A protein and the small-molecule ligand that binds it are described below.
Small molecule (SMILES): CC(=O)N[C@H]1[C@H](O[C@H]2[C@H](O)[C@@H](NC(C)=O)CO[C@@H]2CO[C@@H]2O[C@@H](C)[C@@H](O)[C@@H](O)[C@@H]2O)O[C@H](CO)[C@@H](O[C@@H]2O[C@H](CO)[C@@H](O)[C@H](O)[C@@H]2O)[C@@H]1O

Binding-site contacts:
Ligand atom C3 contacts residue ASN66 of chain 1.G at 3.6 Å.
Ligand atom C1 contacts residue ASN66 of chain 1.G at 1.4 Å.
Ligand atom C4 contacts residue ASN66 of chain 1.G at 4.0 Å.
Ligand atom N2 contacts residue PRO64 of chain 1.G at 4.3 Å.
Ligand atom C2 contacts residue ASN66 of chain 1.G at 2.2 Å.
Ligand atom O7 contacts residue PRO64 of chain 1.G at 3.9 Å.
Ligand atom O7 contacts residue ASN66 of chain 1.G at 4.3 Å.
Ligand atom N2 contacts residue ILE65 of chain 1.G at 4.4 Å.
Ligand atom C7 contacts residue ASN66 of chain 1.G at 4.0 Å.
Ligand atom C7 contacts residue PRO64 of chain 1.G at 3.8 Å (hydrophobic).
Ligand atom C8 contacts residue GLN87 of chain 1.G at 4.5 Å.
Ligand atom C5 contacts residue ASN66 of chain 1.G at 3.5 Å.
Ligand atom N2 contacts residue ASN66 of chain 1.G at 2.8 Å (h-bond).
Ligand atom O5 contacts residue ASN66 of chain 1.G at 2.2 Å (h-bond).
Ligand atom C8 contacts residue PRO64 of chain 1.G at 3.4 Å (hydrophobic).

Sequence of chain 1.G:
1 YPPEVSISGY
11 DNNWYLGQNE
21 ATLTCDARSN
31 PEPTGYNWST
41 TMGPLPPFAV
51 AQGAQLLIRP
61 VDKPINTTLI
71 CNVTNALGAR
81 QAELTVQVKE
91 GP